Sequence of chain 1.A:
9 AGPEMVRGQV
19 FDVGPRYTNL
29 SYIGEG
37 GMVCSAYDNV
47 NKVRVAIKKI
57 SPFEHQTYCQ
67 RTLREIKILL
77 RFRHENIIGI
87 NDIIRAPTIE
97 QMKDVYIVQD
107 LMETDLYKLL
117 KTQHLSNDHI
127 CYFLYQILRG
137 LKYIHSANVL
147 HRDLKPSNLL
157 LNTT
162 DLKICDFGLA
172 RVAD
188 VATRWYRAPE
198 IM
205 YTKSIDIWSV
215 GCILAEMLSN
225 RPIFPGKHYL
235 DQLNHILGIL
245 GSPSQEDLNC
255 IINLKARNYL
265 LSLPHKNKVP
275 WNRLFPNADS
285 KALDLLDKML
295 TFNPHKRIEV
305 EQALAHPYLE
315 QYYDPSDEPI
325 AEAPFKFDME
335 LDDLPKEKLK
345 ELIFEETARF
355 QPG

Binding-site contacts:
Ligand atom C4 contacts residue LEU156 of chain 1.A at 3.6 Å (hydrophobic).
Ligand atom N2 contacts residue ALA52 of chain 1.A at 4.0 Å.
Ligand atom C5 contacts residue MET108 of chain 1.A at 3.8 Å (hydrophobic).
Ligand atom C6 contacts residue MET108 of chain 1.A at 3.8 Å (hydrophobic).
Ligand atom C10 contacts residue MET108 of chain 1.A at 3.4 Å (hydrophobic).
Ligand atom N2 contacts residue MET108 of chain 1.A at 3.0 Å (h-bond).
Ligand atom C7 contacts residue LEU156 of chain 1.A at 3.6 Å (hydrophobic).
Ligand atom C11 contacts residue GLU109 of chain 1.A at 3.2 Å.
Ligand atom C12 contacts residue ILE31 of chain 1.A at 3.6 Å (hydrophobic).
Ligand atom C6 contacts residue ASP106 of chain 1.A at 3.4 Å.
Ligand atom C19 contacts residue CYS166 of chain 1.A at 3.9 Å (hydrophobic).
Ligand atom O contacts residue GLU109 of chain 1.A at 3.2 Å (salt-bridge).
Ligand atom C13 contacts residue LYS114 of chain 1.A at 3.7 Å.
Ligand atom C9 contacts residue GLN105 of chain 1.A at 3.5 Å.
Ligand atom C5 contacts residue LEU156 of chain 1.A at 3.8 Å (hydrophobic).
Ligand atom C11 contacts residue MET108 of chain 1.A at 3.3 Å (hydrophobic).
Ligand atom C13 contacts residue ILE31 of chain 1.A at 3.6 Å (hydrophobic).
Ligand atom N3 contacts residue MET108 of chain 1.A at 2.9 Å (h-bond).
Ligand atom C17 contacts residue ILE31 of chain 1.A at 3.6 Å (hydrophobic).
Ligand atom C14 contacts residue ASP111 of chain 1.A at 3.9 Å.
Ligand atom N5 contacts residue LYS54 of chain 1.A at 3.5 Å (salt-bridge).
Ligand atom C3 contacts residue LEU156 of chain 1.A at 3.9 Å (hydrophobic).
Ligand atom C9 contacts residue LEU156 of chain 1.A at 3.9 Å (hydrophobic).
Ligand atom C14 contacts residue ILE31 of chain 1.A at 3.8 Å (hydrophobic).
Ligand atom N1 contacts residue LEU156 of chain 1.A at 3.5 Å.
Ligand atom N2 contacts residue ASP106 of chain 1.A at 4.0 Å.
Ligand atom C6 contacts residue ALA52 of chain 1.A at 3.4 Å (hydrophobic).
Ligand atom C15 contacts residue ILE31 of chain 1.A at 4.0 Å (hydrophobic).
Ligand atom C1 contacts residue CYS166 of chain 1.A at 3.9 Å (hydrophobic).
Ligand atom C8 contacts residue GLN105 of chain 1.A at 3.6 Å.
Ligand atom N5 contacts residue ASP167 of chain 1.A at 3.6 Å.
Ligand atom C7 contacts residue ALA52 of chain 1.A at 3.7 Å (hydrophobic).
Ligand atom C14 contacts residue LYS114 of chain 1.A at 3.8 Å.
Ligand atom C17 contacts residue VAL39 of chain 1.A at 3.8 Å (hydrophobic).
Ligand atom C11 contacts residue ILE31 of chain 1.A at 3.8 Å (hydrophobic).
Ligand atom C18 contacts residue ASP111 of chain 1.A at 3.3 Å.
Ligand atom C8 contacts residue ALA52 of chain 1.A at 3.8 Å (hydrophobic).
Ligand atom C6 contacts residue LEU156 of chain 1.A at 3.7 Å (hydrophobic).
Ligand atom C8 contacts residue LEU156 of chain 1.A at 4.0 Å (hydrophobic).
Ligand atom C12 contacts residue GLU109 of chain 1.A at 3.3 Å.

A protein and the small-molecule ligand that binds it are described below.
Small molecule (SMILES): CN(C)c1sc(C#N)c2c1-c1nc(Nc3cccc(O)c3)ncc1CC2